Sequence of chain 1.A:
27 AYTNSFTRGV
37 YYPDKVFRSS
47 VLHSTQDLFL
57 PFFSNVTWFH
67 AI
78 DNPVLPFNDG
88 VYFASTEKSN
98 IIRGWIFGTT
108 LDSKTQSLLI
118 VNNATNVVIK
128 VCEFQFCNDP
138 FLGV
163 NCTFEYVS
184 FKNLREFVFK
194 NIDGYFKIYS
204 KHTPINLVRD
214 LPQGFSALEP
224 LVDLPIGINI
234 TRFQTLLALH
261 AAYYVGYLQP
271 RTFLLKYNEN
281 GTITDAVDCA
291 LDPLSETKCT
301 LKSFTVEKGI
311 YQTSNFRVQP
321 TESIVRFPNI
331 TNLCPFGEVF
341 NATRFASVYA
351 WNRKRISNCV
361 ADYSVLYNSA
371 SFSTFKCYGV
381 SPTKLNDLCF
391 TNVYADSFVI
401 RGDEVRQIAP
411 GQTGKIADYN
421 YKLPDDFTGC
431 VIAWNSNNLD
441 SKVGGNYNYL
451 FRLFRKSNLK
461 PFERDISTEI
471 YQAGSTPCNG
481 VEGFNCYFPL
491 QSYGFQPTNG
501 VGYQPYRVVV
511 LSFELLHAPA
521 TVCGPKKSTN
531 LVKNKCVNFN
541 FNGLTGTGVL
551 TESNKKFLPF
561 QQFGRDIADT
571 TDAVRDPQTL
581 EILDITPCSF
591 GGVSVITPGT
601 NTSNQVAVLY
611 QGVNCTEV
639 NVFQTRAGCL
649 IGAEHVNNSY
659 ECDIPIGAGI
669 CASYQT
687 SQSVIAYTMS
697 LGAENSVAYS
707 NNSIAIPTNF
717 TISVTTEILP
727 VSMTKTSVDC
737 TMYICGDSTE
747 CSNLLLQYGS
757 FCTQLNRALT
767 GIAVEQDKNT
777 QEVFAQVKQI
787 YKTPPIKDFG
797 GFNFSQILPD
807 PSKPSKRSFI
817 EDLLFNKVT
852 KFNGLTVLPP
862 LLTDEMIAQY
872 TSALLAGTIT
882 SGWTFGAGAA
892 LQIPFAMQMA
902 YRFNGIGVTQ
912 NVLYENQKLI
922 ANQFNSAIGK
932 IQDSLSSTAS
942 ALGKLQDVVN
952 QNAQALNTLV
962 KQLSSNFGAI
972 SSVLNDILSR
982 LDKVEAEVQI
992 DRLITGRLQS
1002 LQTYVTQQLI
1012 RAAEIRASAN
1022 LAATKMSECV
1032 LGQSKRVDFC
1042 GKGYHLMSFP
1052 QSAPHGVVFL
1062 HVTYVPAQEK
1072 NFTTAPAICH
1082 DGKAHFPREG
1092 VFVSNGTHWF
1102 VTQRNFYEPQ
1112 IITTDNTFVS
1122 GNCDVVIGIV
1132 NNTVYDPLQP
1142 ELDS

Binding-site contacts:
Ligand atom C7 contacts residue ASN601 of chain 1.A at 3.4 Å.
Ligand atom O5 contacts residue ASN601 of chain 1.A at 2.3 Å (h-bond).
Ligand atom O7 contacts residue THR602 of chain 1.A at 4.2 Å.
Ligand atom C2 contacts residue ASN601 of chain 1.A at 2.5 Å.
Ligand atom C5 contacts residue ASN601 of chain 1.A at 3.7 Å.
Ligand atom C1 contacts residue ASN601 of chain 1.A at 1.4 Å.
Ligand atom O7 contacts residue ASN601 of chain 1.A at 3.3 Å (h-bond).
Ligand atom C4 contacts residue ASN601 of chain 1.A at 4.2 Å.
Ligand atom N2 contacts residue ASN601 of chain 1.A at 3.0 Å (h-bond).
Ligand atom C3 contacts residue ASN601 of chain 1.A at 3.8 Å.

A protein and the small-molecule ligand that binds it are described below.
Small molecule (SMILES): CC(=O)N[C@@H]1[C@@H](O)[C@H](O)[C@@H](CO)O[C@H]1O